Binding-site contacts:
Ligand atom C2 contacts residue ASN114 of chain 2.B at 2.5 Å.
Ligand atom C5 contacts residue SER109 of chain 2.B at 4.1 Å.
Ligand atom C1 contacts residue SER109 of chain 2.B at 3.5 Å.
Ligand atom C6 contacts residue ASN107 of chain 2.B at 4.3 Å.
Ligand atom C6 contacts residue SER109 of chain 2.B at 3.8 Å.
Ligand atom C7 contacts residue ASP113 of chain 2.B at 3.8 Å.
Ligand atom O5 contacts residue SER109 of chain 2.B at 3.4 Å (h-bond).
Ligand atom C4 contacts residue ASN114 of chain 2.B at 4.2 Å.
Ligand atom N2 contacts residue ASP113 of chain 2.B at 3.0 Å (salt-bridge).
Ligand atom O6 contacts residue GLU110 of chain 2.B at 3.3 Å.
Ligand atom C6 contacts residue GLU110 of chain 2.B at 4.1 Å.
Ligand atom O5 contacts residue GLU110 of chain 2.B at 3.9 Å.
Ligand atom O4 contacts residue SER109 of chain 2.B at 4.2 Å.
Ligand atom C6 contacts residue NAG1 of chain 2.I at 3.5 Å.
Ligand atom C5 contacts residue ASN114 of chain 2.B at 3.6 Å.
Ligand atom C7 contacts residue ASN114 of chain 2.B at 3.7 Å.
Ligand atom N2 contacts residue SER109 of chain 2.B at 4.4 Å.
Ligand atom C2 contacts residue SER109 of chain 2.B at 3.4 Å.
Ligand atom O3 contacts residue SER109 of chain 2.B at 4.2 Å.
Ligand atom C3 contacts residue ASP113 of chain 2.B at 4.4 Å.
Ligand atom C1 contacts residue ASP113 of chain 2.B at 4.2 Å.
Ligand atom O6 contacts residue NAG1 of chain 2.I at 3.3 Å.
Ligand atom C1 contacts residue ASN114 of chain 2.B at 1.4 Å.
Ligand atom C4 contacts residue SER109 of chain 2.B at 3.5 Å.
Ligand atom C3 contacts residue SER109 of chain 2.B at 4.3 Å.
Ligand atom N2 contacts residue ASN114 of chain 2.B at 3.0 Å (h-bond).
Ligand atom O7 contacts residue ASN114 of chain 2.B at 3.5 Å (h-bond).
Ligand atom O5 contacts residue ASN114 of chain 2.B at 2.3 Å (h-bond).
Ligand atom C3 contacts residue ASN114 of chain 2.B at 3.8 Å.
Ligand atom O6 contacts residue ASN107 of chain 2.B at 4.5 Å.
Ligand atom C2 contacts residue ASP113 of chain 2.B at 3.6 Å.
Ligand atom O3 contacts residue ASP113 of chain 2.B at 3.9 Å.
Ligand atom C8 contacts residue ASP113 of chain 2.B at 4.2 Å.

A small-molecule ligand and the protein it binds are described below.
Small molecule (SMILES): CC(=O)N[C@@H]1[C@@H](O)[C@H](O)[C@@H](CO)O[C@H]1O

Sequence of chain 2.B:
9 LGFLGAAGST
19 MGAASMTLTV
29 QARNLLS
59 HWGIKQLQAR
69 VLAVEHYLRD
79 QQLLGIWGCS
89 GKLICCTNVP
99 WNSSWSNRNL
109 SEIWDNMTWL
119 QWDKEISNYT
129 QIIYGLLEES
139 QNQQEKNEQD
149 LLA